The small molecule below binds the protein below.
Small molecule (SMILES): NC(=O)C[C@H](N)C(=O)O

Sequence of chain 2.D:
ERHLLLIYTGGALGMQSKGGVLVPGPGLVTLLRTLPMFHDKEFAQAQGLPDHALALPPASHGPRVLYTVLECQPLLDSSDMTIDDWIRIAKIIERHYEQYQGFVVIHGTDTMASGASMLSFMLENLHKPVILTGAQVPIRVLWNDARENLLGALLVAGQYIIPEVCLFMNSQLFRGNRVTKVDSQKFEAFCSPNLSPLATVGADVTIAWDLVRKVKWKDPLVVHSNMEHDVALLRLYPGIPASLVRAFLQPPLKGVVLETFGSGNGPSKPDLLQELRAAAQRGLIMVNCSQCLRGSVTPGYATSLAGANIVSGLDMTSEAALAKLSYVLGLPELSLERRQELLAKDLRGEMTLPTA

Binding-site contacts:
Ligand atom C contacts residue SER108 of chain 2.A at 3.5 Å.
Ligand atom C contacts residue ASP140 of chain 2.A at 3.7 Å.
Ligand atom OD1 contacts residue THR139 of chain 2.A at 3.1 Å (h-bond).
Ligand atom N contacts residue ASP140 of chain 2.A at 2.8 Å (salt-bridge).
Ligand atom CB contacts residue ASP140 of chain 2.A at 3.7 Å.
Ligand atom ND2 contacts residue THR139 of chain 2.A at 3.0 Å (h-bond).
Ligand atom ND2 contacts residue ALA42 of chain 2.A at 3.2 Å.
Ligand atom CA contacts residue ASP107 of chain 2.A at 3.6 Å.
Ligand atom ND2 contacts residue ALA165 of chain 2.A at 2.8 Å (h-bond).
Ligand atom N contacts residue ASP107 of chain 2.A at 2.8 Å (salt-bridge).
Ligand atom CG contacts residue THR139 of chain 2.A at 3.0 Å.
Ligand atom N contacts residue ASN295 of chain 2.D at 3.8 Å.
Ligand atom CG contacts residue ALA42 of chain 2.A at 3.2 Å (hydrophobic).
Ligand atom N contacts residue TYR331 of chain 2.D at 3.5 Å.
Ligand atom OD1 contacts residue ALA42 of chain 2.A at 2.9 Å (h-bond).
Ligand atom CA contacts residue ASP140 of chain 2.A at 3.7 Å.
Ligand atom O contacts residue ALA42 of chain 2.A at 4.0 Å.
Ligand atom OXT contacts residue SER108 of chain 2.A at 2.6 Å (h-bond).
Ligand atom CB contacts residue THR139 of chain 2.A at 3.4 Å.
Ligand atom OXT contacts residue ASP140 of chain 2.A at 3.0 Å (salt-bridge).
Ligand atom C contacts residue THR139 of chain 2.A at 3.8 Å.
Ligand atom O contacts residue GLY138 of chain 2.A at 3.3 Å.
Ligand atom OXT contacts residue GLY138 of chain 2.A at 3.4 Å.
Ligand atom OXT contacts residue ASP107 of chain 2.A at 3.9 Å.
Ligand atom CG contacts residue TYR331 of chain 2.D at 3.8 Å (hydrophobic).
Ligand atom OXT contacts residue THR139 of chain 2.A at 3.2 Å (h-bond).
Ligand atom CB contacts residue TYR331 of chain 2.D at 3.5 Å (hydrophobic).
Ligand atom ND2 contacts residue GLN166 of chain 2.A at 3.7 Å.
Ligand atom OD1 contacts residue GLY138 of chain 2.A at 3.3 Å.
Ligand atom O contacts residue GLY41 of chain 2.A at 3.5 Å.
Ligand atom CG contacts residue ALA165 of chain 2.A at 3.6 Å (hydrophobic).
Ligand atom ND2 contacts residue TYR331 of chain 2.D at 3.6 Å (h-bond).
Ligand atom OD1 contacts residue GLY41 of chain 2.A at 3.9 Å.
Ligand atom O contacts residue ASP107 of chain 2.A at 3.5 Å.
Ligand atom CA contacts residue TYR331 of chain 2.D at 3.7 Å (hydrophobic).
Ligand atom C contacts residue GLY138 of chain 2.A at 3.5 Å.
Ligand atom C contacts residue ASP107 of chain 2.A at 3.6 Å.
Ligand atom OD1 contacts residue ALA165 of chain 2.A at 3.6 Å.
Ligand atom O contacts residue MET45 of chain 2.A at 3.7 Å.
Ligand atom O contacts residue SER108 of chain 2.A at 2.8 Å (h-bond).

Sequence of chain 2.A:
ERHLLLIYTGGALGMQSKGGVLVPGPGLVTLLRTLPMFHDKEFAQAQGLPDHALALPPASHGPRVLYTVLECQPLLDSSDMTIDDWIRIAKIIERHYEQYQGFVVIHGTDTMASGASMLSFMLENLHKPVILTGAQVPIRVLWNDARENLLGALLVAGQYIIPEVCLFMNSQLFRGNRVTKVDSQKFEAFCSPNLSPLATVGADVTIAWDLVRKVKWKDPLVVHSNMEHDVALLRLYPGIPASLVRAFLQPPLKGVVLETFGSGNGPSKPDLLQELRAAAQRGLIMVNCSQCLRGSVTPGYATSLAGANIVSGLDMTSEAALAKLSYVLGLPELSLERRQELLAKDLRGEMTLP